Binding-site contacts:
Ligand atom C22 contacts residue ALA56 of chain 1.B at 3.5 Å (hydrophobic).
Ligand atom C20 contacts residue VAL90 of chain 1.B at 3.5 Å (hydrophobic).
Ligand atom N26 contacts residue GLU107 of chain 1.B at 3.5 Å (salt-bridge).
Ligand atom C16 contacts residue ASP170 of chain 1.B at 3.7 Å.
Ligand atom C10 contacts residue ASP170 of chain 1.B at 3.2 Å.
Ligand atom O8 contacts residue ASN16 of chain 1.A at 3.6 Å.
Ligand atom C27 contacts residue ALA56 of chain 1.B at 3.5 Å (hydrophobic).
Ligand atom N26 contacts residue VAL109 of chain 1.B at 2.9 Å (h-bond).
Ligand atom N12 contacts residue ASN157 of chain 1.B at 3.0 Å (h-bond).
Ligand atom C6 contacts residue ASN16 of chain 1.A at 3.6 Å.
Ligand atom C22 contacts residue LEU159 of chain 1.B at 3.6 Å (hydrophobic).
Ligand atom C5 contacts residue ASN16 of chain 1.A at 3.4 Å.
Ligand atom N15 contacts residue LYS58 of chain 1.B at 3.0 Å (salt-bridge).
Ligand atom C21 contacts residue GLU107 of chain 1.B at 3.5 Å.
Ligand atom N25 contacts residue ALA56 of chain 1.B at 3.3 Å.
Ligand atom N12 contacts residue GLU156 of chain 1.B at 3.4 Å (salt-bridge).
Ligand atom C28 contacts residue PHE313 of chain 1.B at 3.5 Å (hydrophobic).
Ligand atom C34 contacts residue GLY38 of chain 1.B at 3.7 Å.
Ligand atom N26 contacts residue TYR108 of chain 1.B at 3.4 Å.
Ligand atom C27 contacts residue LEU159 of chain 1.B at 3.6 Å (hydrophobic).
Ligand atom N25 contacts residue TYR108 of chain 1.B at 3.6 Å.
Ligand atom O8 contacts residue THR37 of chain 1.B at 3.5 Å (h-bond).
Ligand atom C24 contacts residue THR169 of chain 1.B at 3.7 Å.
Ligand atom C4 contacts residue ASN16 of chain 1.A at 3.6 Å.
Ligand atom N15 contacts residue ASP170 of chain 1.B at 3.5 Å.
Ligand atom N26 contacts residue ALA56 of chain 1.B at 3.4 Å.
Ligand atom C10 contacts residue ASN157 of chain 1.B at 3.6 Å.
Ligand atom C2 contacts residue LYS154 of chain 1.B at 3.6 Å.
Ligand atom C14 contacts residue LYS58 of chain 1.B at 3.7 Å.
Ligand atom C3 contacts residue ARG15 of chain 1.A at 3.3 Å.
Ligand atom C9 contacts residue ASN157 of chain 1.B at 3.7 Å.
Ligand atom C19 contacts residue THR169 of chain 1.B at 3.5 Å.
Ligand atom N25 contacts residue GLU107 of chain 1.B at 2.6 Å (salt-bridge).
Ligand atom N25 contacts residue VAL109 of chain 1.B at 3.3 Å (h-bond).
Ligand atom C19 contacts residue MET106 of chain 1.B at 3.7 Å (hydrophobic).
Ligand atom C35 contacts residue GLY38 of chain 1.B at 3.7 Å.
Ligand atom C21 contacts residue ALA56 of chain 1.B at 3.4 Å (hydrophobic).
Ligand atom C35 contacts residue THR37 of chain 1.B at 3.6 Å.
Ligand atom C14 contacts residue ASP170 of chain 1.B at 3.5 Å.
Ligand atom C6 contacts residue THR37 of chain 1.B at 3.4 Å.

Sequence of chain 1.A:
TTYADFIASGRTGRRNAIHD

The small molecule below binds the protein below.
Small molecule (SMILES): Cc1n[nH]c2ccc(-c3cncc(OC[C@@H](N)Cc4cccc(OCC5CCCCC5)c4)c3)cc12

Sequence of chain 1.B:
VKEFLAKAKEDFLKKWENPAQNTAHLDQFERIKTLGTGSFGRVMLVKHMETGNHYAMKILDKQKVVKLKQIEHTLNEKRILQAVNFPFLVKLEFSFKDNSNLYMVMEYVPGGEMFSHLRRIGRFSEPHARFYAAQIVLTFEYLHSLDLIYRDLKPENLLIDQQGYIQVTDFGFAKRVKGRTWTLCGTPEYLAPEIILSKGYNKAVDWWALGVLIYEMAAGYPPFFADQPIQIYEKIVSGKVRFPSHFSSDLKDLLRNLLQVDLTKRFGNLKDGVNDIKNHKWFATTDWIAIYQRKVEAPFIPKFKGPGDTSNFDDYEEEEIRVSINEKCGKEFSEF